Sequence of chain 1.B:
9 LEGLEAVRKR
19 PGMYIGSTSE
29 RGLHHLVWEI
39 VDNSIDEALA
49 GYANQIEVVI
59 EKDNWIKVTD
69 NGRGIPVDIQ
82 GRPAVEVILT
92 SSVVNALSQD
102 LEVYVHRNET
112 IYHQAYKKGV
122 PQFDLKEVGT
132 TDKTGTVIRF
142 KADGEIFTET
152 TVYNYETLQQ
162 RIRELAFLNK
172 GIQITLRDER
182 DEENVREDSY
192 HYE

Binding-site contacts:
Ligand atom CAC contacts residue ASN41 of chain 1.B at 3.1 Å.
Ligand atom CAC contacts residue LEU90 of chain 1.B at 3.7 Å (hydrophobic).
Ligand atom NAF contacts residue ASN41 of chain 1.B at 4.0 Å.
Ligand atom CAB contacts residue ASN41 of chain 1.B at 3.4 Å.
Ligand atom CAB contacts residue ILE89 of chain 1.B at 3.7 Å (hydrophobic).
Ligand atom NAA contacts residue SER42 of chain 1.B at 4.1 Å.
Ligand atom CAH contacts residue ASP68 of chain 1.B at 3.9 Å.
Ligand atom CAH contacts residue ASN41 of chain 1.B at 3.9 Å.
Ligand atom CAD contacts residue ILE89 of chain 1.B at 3.9 Å (hydrophobic).
Ligand atom NAG contacts residue ILE38 of chain 1.B at 4.5 Å.
Ligand atom CAE contacts residue ASN41 of chain 1.B at 3.3 Å.
Ligand atom CAJ contacts residue ASN41 of chain 1.B at 3.4 Å.
Ligand atom CAB contacts residue LEU90 of chain 1.B at 3.9 Å (hydrophobic).
Ligand atom NAA contacts residue ASP68 of chain 1.B at 2.8 Å (salt-bridge).
Ligand atom CAE contacts residue ILE73 of chain 1.B at 4.5 Å (hydrophobic).
Ligand atom CAE contacts residue ILE38 of chain 1.B at 4.2 Å (hydrophobic).
Ligand atom CAB contacts residue ILE73 of chain 1.B at 4.2 Å (hydrophobic).
Ligand atom CAH contacts residue ILE73 of chain 1.B at 4.1 Å (hydrophobic).
Ligand atom CAD contacts residue ASN41 of chain 1.B at 3.8 Å.
Ligand atom NAG contacts residue THR137 of chain 1.B at 4.3 Å.
Ligand atom CAI contacts residue ILE73 of chain 1.B at 3.5 Å (hydrophobic).
Ligand atom NAA contacts residue ASN41 of chain 1.B at 4.0 Å.
Ligand atom NAA contacts residue THR137 of chain 1.B at 4.1 Å.
Ligand atom NAG contacts residue ILE73 of chain 1.B at 4.4 Å.
Ligand atom NAG contacts residue SER42 of chain 1.B at 4.3 Å.
Ligand atom CAI contacts residue ASN41 of chain 1.B at 3.6 Å.
Ligand atom CAD contacts residue ILE73 of chain 1.B at 3.7 Å (hydrophobic).
Ligand atom CAC contacts residue ILE38 of chain 1.B at 4.3 Å (hydrophobic).
Ligand atom NAG contacts residue ASP68 of chain 1.B at 4.2 Å.
Ligand atom CAH contacts residue SER42 of chain 1.B at 4.4 Å.
Ligand atom CAJ contacts residue ILE73 of chain 1.B at 4.0 Å (hydrophobic).
Ligand atom CAE contacts residue ILE139 of chain 1.B at 4.2 Å (hydrophobic).
Ligand atom NAF contacts residue ILE73 of chain 1.B at 3.5 Å.
Ligand atom CAH contacts residue THR137 of chain 1.B at 4.4 Å.
Ligand atom NAG contacts residue ASN41 of chain 1.B at 3.6 Å.

This small molecule binds to this protein.
Small molecule (SMILES): Nc1nc2ccccc2[nH]1